Sequence of chain 1.B:
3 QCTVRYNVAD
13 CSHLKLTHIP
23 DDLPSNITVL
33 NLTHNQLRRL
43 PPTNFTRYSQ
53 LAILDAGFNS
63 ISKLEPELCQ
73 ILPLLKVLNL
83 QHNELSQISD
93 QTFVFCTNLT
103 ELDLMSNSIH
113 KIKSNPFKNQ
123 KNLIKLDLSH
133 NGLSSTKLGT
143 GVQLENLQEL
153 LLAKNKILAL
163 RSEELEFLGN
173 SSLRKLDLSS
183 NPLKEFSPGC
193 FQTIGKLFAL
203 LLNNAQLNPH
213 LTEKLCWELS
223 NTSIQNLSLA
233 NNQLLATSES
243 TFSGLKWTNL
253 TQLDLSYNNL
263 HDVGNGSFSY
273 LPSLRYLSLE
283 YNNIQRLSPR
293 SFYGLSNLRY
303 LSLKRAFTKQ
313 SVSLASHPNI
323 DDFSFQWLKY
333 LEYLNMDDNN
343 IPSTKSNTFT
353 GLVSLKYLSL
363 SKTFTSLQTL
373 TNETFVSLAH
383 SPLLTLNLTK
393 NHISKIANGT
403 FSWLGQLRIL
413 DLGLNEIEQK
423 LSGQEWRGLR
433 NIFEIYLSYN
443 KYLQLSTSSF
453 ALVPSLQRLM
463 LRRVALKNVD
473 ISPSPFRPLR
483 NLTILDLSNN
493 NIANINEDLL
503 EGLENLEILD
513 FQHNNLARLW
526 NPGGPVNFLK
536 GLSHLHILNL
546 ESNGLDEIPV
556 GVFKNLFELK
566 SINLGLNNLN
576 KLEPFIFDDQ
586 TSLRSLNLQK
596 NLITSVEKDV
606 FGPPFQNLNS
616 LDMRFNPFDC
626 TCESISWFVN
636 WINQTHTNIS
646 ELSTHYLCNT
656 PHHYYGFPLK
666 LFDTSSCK

Binding-site contacts:
Ligand atom C1 contacts residue ASN400 of chain 1.B at 4.0 Å.
Ligand atom O5 contacts residue ASN400 of chain 1.B at 4.2 Å.
Ligand atom C3 contacts residue ASN374 of chain 1.B at 3.8 Å.
Ligand atom N2 contacts residue ASN374 of chain 1.B at 2.9 Å (h-bond).
Ligand atom O7 contacts residue ASN400 of chain 1.B at 3.5 Å (h-bond).
Ligand atom C2 contacts residue ASN374 of chain 1.B at 2.5 Å.
Ligand atom C5 contacts residue ASN374 of chain 1.B at 3.7 Å.
Ligand atom C8 contacts residue ASN374 of chain 1.B at 4.3 Å.
Ligand atom C7 contacts residue ASN400 of chain 1.B at 4.5 Å.
Ligand atom O7 contacts residue ASN374 of chain 1.B at 3.2 Å (h-bond).
Ligand atom C4 contacts residue ASN374 of chain 1.B at 4.2 Å.
Ligand atom C2 contacts residue ASN400 of chain 1.B at 4.4 Å.
Ligand atom C8 contacts residue TRP405 of chain 1.B at 4.0 Å (hydrophobic).
Ligand atom O7 contacts residue GLY401 of chain 1.B at 4.0 Å.
Ligand atom O7 contacts residue ARG429 of chain 1.B at 3.5 Å (salt-bridge).
Ligand atom C1 contacts residue ASN374 of chain 1.B at 1.4 Å.
Ligand atom O6 contacts residue NAG1 of chain 1.S at 3.4 Å.
Ligand atom C7 contacts residue ASN374 of chain 1.B at 3.2 Å.
Ligand atom O5 contacts residue ASN374 of chain 1.B at 2.4 Å (h-bond).
Ligand atom C7 contacts residue ARG429 of chain 1.B at 4.4 Å.

The small molecule below binds the protein below.
Small molecule (SMILES): CC(=O)N[C@H]1[C@H](O[C@H]2[C@H](O)[C@@H](NC(C)=O)CO[C@@H]2CO)O[C@H](CO)[C@@H](O[C@@H]2O[C@H](CO)[C@@H](O)[C@H](O)[C@@H]2O)[C@@H]1O